Sequence of chain 1.A:
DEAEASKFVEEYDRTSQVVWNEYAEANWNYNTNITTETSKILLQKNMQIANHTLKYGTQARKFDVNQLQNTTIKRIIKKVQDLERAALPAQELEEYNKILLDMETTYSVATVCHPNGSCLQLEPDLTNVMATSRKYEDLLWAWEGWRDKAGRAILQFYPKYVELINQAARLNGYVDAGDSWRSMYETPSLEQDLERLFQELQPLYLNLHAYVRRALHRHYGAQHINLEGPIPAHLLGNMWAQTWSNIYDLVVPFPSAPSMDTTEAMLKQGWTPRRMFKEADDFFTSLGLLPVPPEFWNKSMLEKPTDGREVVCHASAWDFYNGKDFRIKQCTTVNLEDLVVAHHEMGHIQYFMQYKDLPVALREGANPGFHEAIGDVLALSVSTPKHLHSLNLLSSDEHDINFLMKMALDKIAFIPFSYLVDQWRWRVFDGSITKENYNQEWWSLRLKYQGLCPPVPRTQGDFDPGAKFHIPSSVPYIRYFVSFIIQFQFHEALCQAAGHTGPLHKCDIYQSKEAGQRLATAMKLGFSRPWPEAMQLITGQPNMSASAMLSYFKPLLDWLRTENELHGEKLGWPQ

Binding-site contacts:
Ligand atom O4 contacts residue ASN301 of chain 1.A at 4.3 Å.
Ligand atom O6 contacts residue ASN301 of chain 1.A at 4.2 Å.
Ligand atom C4 contacts residue ASN301 of chain 1.A at 3.3 Å.
Ligand atom C8 contacts residue ASN301 of chain 1.A at 4.2 Å.
Ligand atom O7 contacts residue TRP300 of chain 1.A at 4.4 Å.
Ligand atom C1 contacts residue ASN301 of chain 1.A at 1.4 Å.
Ligand atom O3 contacts residue ASN301 of chain 1.A at 4.2 Å.
Ligand atom C7 contacts residue TRP300 of chain 1.A at 4.5 Å (hydrophobic).
Ligand atom C5 contacts residue ASN301 of chain 1.A at 2.6 Å.
Ligand atom C3 contacts residue ASN301 of chain 1.A at 2.8 Å.
Ligand atom C6 contacts residue ASN301 of chain 1.A at 3.9 Å.
Ligand atom O5 contacts residue ASN301 of chain 1.A at 2.3 Å (h-bond).
Ligand atom C8 contacts residue TRP300 of chain 1.A at 4.4 Å (hydrophobic).
Ligand atom C7 contacts residue ASN301 of chain 1.A at 4.2 Å.
Ligand atom N2 contacts residue ASN301 of chain 1.A at 3.0 Å (h-bond).
Ligand atom C2 contacts residue ASN301 of chain 1.A at 2.5 Å.

A protein and the small-molecule ligand that binds it are described below.
Small molecule (SMILES): CC(=O)N[C@@H]1[C@@H](O)[C@H](O)[C@@H](CO)O[C@H]1O